A protein and the small-molecule ligand that binds it are described below.
Small molecule (SMILES): CC(=O)N[C@H]1[C@H](O[C@H]2[C@H](O)[C@@H](NC(C)=O)CO[C@@H]2CO)O[C@H](CO)[C@@H](O[C@@H]2O[C@H](CO[C@H]3O[C@H](CO)[C@@H](O)[C@H](O)[C@@H]3O)[C@@H](O)[C@H](O)[C@@H]2O[C@@H]2OC[C@@H](O)[C@H](O)[C@H]2O)[C@@H]1O

Binding-site contacts:
Ligand atom C4 contacts residue MAN1 of chain 1.G at 3.4 Å.
Ligand atom C2 contacts residue FUC1 of chain 1.H at 3.3 Å.
Ligand atom O7 contacts residue TYR63 of chain 1.A at 3.6 Å.
Ligand atom C1 contacts residue FUC1 of chain 1.H at 3.9 Å.
Ligand atom O5 contacts residue FUC1 of chain 1.H at 3.4 Å.
Ligand atom C6 contacts residue TYR145 of chain 1.A at 3.9 Å (hydrophobic).
Ligand atom N2 contacts residue FUC1 of chain 1.H at 3.1 Å.
Ligand atom C3 contacts residue MAN1 of chain 1.G at 2.4 Å.
Ligand atom O3 contacts residue MAN1 of chain 1.G at 1.6 Å.
Ligand atom C7 contacts residue FUC1 of chain 1.H at 3.5 Å.
Ligand atom C7 contacts residue GLN141 of chain 1.A at 3.7 Å.
Ligand atom O5 contacts residue ILE21 of chain 1.A at 3.7 Å.
Ligand atom C8 contacts residue GLN141 of chain 1.A at 3.5 Å.
Ligand atom O5 contacts residue ASN30 of chain 1.A at 2.3 Å (h-bond).
Ligand atom C2 contacts residue ASN30 of chain 1.A at 2.4 Å.
Ligand atom C8 contacts residue TYR145 of chain 1.A at 3.6 Å (hydrophobic).
Ligand atom N2 contacts residue GLN141 of chain 1.A at 2.9 Å (h-bond).
Ligand atom C3 contacts residue FUC1 of chain 1.H at 2.5 Å.
Ligand atom O7 contacts residue ASN30 of chain 1.A at 3.6 Å (h-bond).
Ligand atom N2 contacts residue ASN30 of chain 1.A at 2.9 Å (h-bond).
Ligand atom C2 contacts residue TYR63 of chain 1.A at 3.7 Å (hydrophobic).
Ligand atom O5 contacts residue MAN1 of chain 1.G at 3.3 Å.
Ligand atom O7 contacts residue FUC1 of chain 1.H at 3.5 Å (h-bond).
Ligand atom C1 contacts residue TYR63 of chain 1.A at 3.6 Å (hydrophobic).
Ligand atom C5 contacts residue MAN1 of chain 1.G at 3.6 Å.
Ligand atom C5 contacts residue ASN30 of chain 1.A at 3.6 Å.
Ligand atom O3 contacts residue FUC1 of chain 1.H at 1.6 Å.
Ligand atom C4 contacts residue FUC1 of chain 1.H at 3.7 Å.
Ligand atom C3 contacts residue ASN30 of chain 1.A at 3.8 Å.
Ligand atom C2 contacts residue GLN141 of chain 1.A at 3.7 Å.
Ligand atom C1 contacts residue ASN30 of chain 1.A at 1.4 Å.
Ligand atom O3 contacts residue GLN141 of chain 1.A at 3.1 Å (h-bond).
Ligand atom O4 contacts residue MAN1 of chain 1.G at 3.2 Å.
Ligand atom C3 contacts residue GLN141 of chain 1.A at 3.6 Å.
Ligand atom C5 contacts residue TYR63 of chain 1.A at 3.9 Å (hydrophobic).
Ligand atom C3 contacts residue TYR63 of chain 1.A at 3.2 Å (hydrophobic).
Ligand atom C2 contacts residue MAN1 of chain 1.G at 3.6 Å.
Ligand atom N2 contacts residue TYR63 of chain 1.A at 3.7 Å.
Ligand atom C7 contacts residue ASN30 of chain 1.A at 3.4 Å.
Ligand atom O4 contacts residue FUC1 of chain 1.H at 3.4 Å.

Sequence of chain 1.A:
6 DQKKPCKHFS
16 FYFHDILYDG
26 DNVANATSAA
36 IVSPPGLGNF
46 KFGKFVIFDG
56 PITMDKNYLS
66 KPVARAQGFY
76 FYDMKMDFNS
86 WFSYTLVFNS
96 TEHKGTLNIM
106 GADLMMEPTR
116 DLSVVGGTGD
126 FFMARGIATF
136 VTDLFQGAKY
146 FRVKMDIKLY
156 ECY